Sequence of chain 1.A:
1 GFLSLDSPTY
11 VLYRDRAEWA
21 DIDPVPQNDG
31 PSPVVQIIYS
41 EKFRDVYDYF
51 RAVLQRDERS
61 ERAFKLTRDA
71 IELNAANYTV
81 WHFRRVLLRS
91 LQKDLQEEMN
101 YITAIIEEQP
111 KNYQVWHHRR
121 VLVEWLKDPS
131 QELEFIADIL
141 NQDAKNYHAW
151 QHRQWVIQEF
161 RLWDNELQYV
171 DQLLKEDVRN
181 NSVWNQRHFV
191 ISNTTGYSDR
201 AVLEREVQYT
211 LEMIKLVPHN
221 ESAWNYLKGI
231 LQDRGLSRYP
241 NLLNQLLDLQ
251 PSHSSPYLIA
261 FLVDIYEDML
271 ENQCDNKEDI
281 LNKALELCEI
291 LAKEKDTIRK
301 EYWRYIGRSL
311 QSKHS

A small-molecule ligand and the protein it binds are described below.
Small molecule (SMILES): CC(C)=CCC/C(C)=C/CC/C(C)=C/CO[P](=O)(O)OP(=O)(O)O

Binding-site contacts:
Ligand atom C8 contacts residue PB91 of chain 1.E at 3.8 Å.
Ligand atom C14 contacts residue TYR183 of chain 1.B at 3.9 Å (hydrophobic).
Ligand atom C1 contacts residue HIS226 of chain 1.B at 3.5 Å.
Ligand atom C11 contacts residue PB91 of chain 1.E at 3.4 Å.
Ligand atom C6 contacts residue HIS226 of chain 1.B at 4.0 Å.
Ligand atom C3 contacts residue PB91 of chain 1.E at 3.7 Å.
Ligand atom C2 contacts residue PB91 of chain 1.E at 3.5 Å.
Ligand atom PB contacts residue LYS272 of chain 1.B at 3.9 Å.
Ligand atom C12 contacts residue CYS232 of chain 1.B at 3.7 Å (hydrophobic).
Ligand atom C7 contacts residue GLY228 of chain 1.B at 3.8 Å.
Ligand atom C12 contacts residue TRP281 of chain 1.B at 3.5 Å (hydrophobic).
Ligand atom PB contacts residue HIS226 of chain 1.B at 4.0 Å.
Ligand atom C5 contacts residue TYR113 of chain 1.A at 3.7 Å (hydrophobic).
Ligand atom O2B contacts residue TYR278 of chain 1.B at 2.6 Å (h-bond).
Ligand atom C8 contacts residue GLY228 of chain 1.B at 3.4 Å.
Ligand atom C15 contacts residue TRP80 of chain 1.B at 4.0 Å (hydrophobic).
Ligand atom O2A contacts residue LYS111 of chain 1.A at 4.0 Å.
Ligand atom O1B contacts residue ARG269 of chain 1.B at 4.0 Å.
Ligand atom O2A contacts residue LYS272 of chain 1.B at 3.5 Å (salt-bridge).
Ligand atom C14 contacts residue CYS232 of chain 1.B at 3.9 Å (hydrophobic).
Ligand atom C4 contacts residue TYR113 of chain 1.A at 3.9 Å (hydrophobic).
Ligand atom O3A contacts residue TYR278 of chain 1.B at 3.5 Å (h-bond).
Ligand atom C2 contacts residue HIS226 of chain 1.B at 3.2 Å.
Ligand atom PB contacts residue TYR278 of chain 1.B at 3.4 Å.
Ligand atom O1B contacts residue LYS272 of chain 1.B at 2.6 Å (salt-bridge).
Ligand atom C10 contacts residue TRP281 of chain 1.B at 3.7 Å (hydrophobic).
Ligand atom O3B contacts residue ARG269 of chain 1.B at 2.8 Å (salt-bridge).
Ligand atom O1A contacts residue LYS111 of chain 1.A at 3.2 Å (salt-bridge).
Ligand atom C9 contacts residue GLY228 of chain 1.B at 3.5 Å.
Ligand atom C15 contacts residue ARG180 of chain 1.B at 3.7 Å.
Ligand atom C5 contacts residue TYR229 of chain 1.B at 3.6 Å (hydrophobic).
Ligand atom O1 contacts residue PB91 of chain 1.E at 3.4 Å.
Ligand atom O2A contacts residue ARG269 of chain 1.B at 2.7 Å (salt-bridge).
Ligand atom O3B contacts residue TYR278 of chain 1.B at 3.7 Å.
Ligand atom C6 contacts residue PB91 of chain 1.E at 3.6 Å.
Ligand atom C11 contacts residue ARG180 of chain 1.B at 3.9 Å.
Ligand atom O3B contacts residue HIS226 of chain 1.B at 2.9 Å (h-bond).
Ligand atom C10 contacts residue GLY228 of chain 1.B at 3.8 Å.
Ligand atom C10 contacts residue PB91 of chain 1.E at 3.1 Å.
Ligand atom C7 contacts residue PB91 of chain 1.E at 4.0 Å.

Sequence of chain 1.B:
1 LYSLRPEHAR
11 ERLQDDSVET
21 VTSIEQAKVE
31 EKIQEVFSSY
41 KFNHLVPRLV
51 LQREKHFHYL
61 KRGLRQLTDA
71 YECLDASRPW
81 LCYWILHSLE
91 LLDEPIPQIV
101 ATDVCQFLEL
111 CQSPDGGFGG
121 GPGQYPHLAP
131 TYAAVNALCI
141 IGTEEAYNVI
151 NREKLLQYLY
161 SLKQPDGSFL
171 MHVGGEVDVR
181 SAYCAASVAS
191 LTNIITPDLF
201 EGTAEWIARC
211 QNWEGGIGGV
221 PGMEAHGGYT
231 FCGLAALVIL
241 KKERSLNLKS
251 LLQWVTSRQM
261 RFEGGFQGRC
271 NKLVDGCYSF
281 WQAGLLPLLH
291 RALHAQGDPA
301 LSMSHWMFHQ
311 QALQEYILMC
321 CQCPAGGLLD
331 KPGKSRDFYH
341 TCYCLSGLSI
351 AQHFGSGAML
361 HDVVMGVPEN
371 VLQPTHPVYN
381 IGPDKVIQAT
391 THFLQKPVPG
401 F